Sequence of chain 1.A:
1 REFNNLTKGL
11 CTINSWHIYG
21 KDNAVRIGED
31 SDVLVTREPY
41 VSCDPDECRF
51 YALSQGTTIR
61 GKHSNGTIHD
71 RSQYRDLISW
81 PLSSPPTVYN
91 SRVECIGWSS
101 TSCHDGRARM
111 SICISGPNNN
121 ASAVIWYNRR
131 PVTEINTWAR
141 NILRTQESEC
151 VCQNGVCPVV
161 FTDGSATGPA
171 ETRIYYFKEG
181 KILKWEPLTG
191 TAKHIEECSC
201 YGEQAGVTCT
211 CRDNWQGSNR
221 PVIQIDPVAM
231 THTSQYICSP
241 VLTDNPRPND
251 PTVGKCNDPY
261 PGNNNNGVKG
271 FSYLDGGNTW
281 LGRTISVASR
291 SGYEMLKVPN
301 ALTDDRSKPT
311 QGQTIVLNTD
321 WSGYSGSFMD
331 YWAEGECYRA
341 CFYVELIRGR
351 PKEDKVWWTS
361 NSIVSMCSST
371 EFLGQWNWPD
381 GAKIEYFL

The small molecule below binds the protein below.
Small molecule (SMILES): CC(=O)N[C@H]1[C@H](O[C@H]2[C@H](O)[C@@H](NC(C)=O)CO[C@@H]2CO)O[C@H](CO)[C@@H](O)[C@@H]1O

Binding-site contacts:
Ligand atom O7 contacts residue ASN65 of chain 1.B at 2.5 Å (h-bond).
Ligand atom O7 contacts residue TRP357 of chain 1.B at 3.5 Å.
Ligand atom C3 contacts residue ASN65 of chain 1.B at 3.8 Å.
Ligand atom O7 contacts residue TYR386 of chain 1.A at 4.0 Å.
Ligand atom C5 contacts residue ASN65 of chain 1.B at 3.7 Å.
Ligand atom C2 contacts residue TRP357 of chain 1.B at 4.2 Å (hydrophobic).
Ligand atom O5 contacts residue ASN65 of chain 1.B at 2.4 Å (h-bond).
Ligand atom C8 contacts residue TRP357 of chain 1.B at 4.1 Å (hydrophobic).
Ligand atom C3 contacts residue TRP357 of chain 1.B at 3.9 Å (hydrophobic).
Ligand atom C8 contacts residue ASN65 of chain 1.B at 4.3 Å.
Ligand atom C7 contacts residue ASN65 of chain 1.B at 3.0 Å.
Ligand atom N2 contacts residue TRP357 of chain 1.B at 3.5 Å (h-bond).
Ligand atom C2 contacts residue ASN65 of chain 1.B at 2.5 Å.
Ligand atom C7 contacts residue TRP357 of chain 1.B at 4.2 Å (hydrophobic).
Ligand atom C4 contacts residue ASN65 of chain 1.B at 4.3 Å.
Ligand atom C4 contacts residue TRP357 of chain 1.B at 4.3 Å (hydrophobic).
Ligand atom C1 contacts residue TRP357 of chain 1.B at 3.8 Å (hydrophobic).
Ligand atom O5 contacts residue TRP357 of chain 1.B at 4.4 Å.
Ligand atom C1 contacts residue ASN65 of chain 1.B at 1.4 Å.
Ligand atom O4 contacts residue TRP357 of chain 1.B at 4.0 Å.
Ligand atom C5 contacts residue TRP357 of chain 1.B at 4.0 Å (hydrophobic).
Ligand atom N2 contacts residue ASN65 of chain 1.B at 2.9 Å (h-bond).

Sequence of chain 1.B:
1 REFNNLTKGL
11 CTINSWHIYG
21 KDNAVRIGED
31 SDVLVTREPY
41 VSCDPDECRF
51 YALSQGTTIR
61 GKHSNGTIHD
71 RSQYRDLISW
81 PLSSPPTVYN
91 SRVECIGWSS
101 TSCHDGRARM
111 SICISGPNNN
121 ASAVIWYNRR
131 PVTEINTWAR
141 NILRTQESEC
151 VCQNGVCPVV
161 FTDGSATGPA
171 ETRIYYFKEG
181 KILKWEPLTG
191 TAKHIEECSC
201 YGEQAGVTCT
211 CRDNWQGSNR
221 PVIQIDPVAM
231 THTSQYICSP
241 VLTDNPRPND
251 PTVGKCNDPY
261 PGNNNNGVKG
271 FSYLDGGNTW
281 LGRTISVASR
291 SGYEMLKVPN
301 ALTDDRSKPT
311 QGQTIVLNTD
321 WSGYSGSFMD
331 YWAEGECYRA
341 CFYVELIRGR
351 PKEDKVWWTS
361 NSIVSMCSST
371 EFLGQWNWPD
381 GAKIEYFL